The small molecule below binds the protein below.
Small molecule (SMILES): Nc1nc(SCCCN2CCCCC2)nc2sc3c(c12)CC[C@H](c1ccccc1)C3

Sequence of chain 1.A:
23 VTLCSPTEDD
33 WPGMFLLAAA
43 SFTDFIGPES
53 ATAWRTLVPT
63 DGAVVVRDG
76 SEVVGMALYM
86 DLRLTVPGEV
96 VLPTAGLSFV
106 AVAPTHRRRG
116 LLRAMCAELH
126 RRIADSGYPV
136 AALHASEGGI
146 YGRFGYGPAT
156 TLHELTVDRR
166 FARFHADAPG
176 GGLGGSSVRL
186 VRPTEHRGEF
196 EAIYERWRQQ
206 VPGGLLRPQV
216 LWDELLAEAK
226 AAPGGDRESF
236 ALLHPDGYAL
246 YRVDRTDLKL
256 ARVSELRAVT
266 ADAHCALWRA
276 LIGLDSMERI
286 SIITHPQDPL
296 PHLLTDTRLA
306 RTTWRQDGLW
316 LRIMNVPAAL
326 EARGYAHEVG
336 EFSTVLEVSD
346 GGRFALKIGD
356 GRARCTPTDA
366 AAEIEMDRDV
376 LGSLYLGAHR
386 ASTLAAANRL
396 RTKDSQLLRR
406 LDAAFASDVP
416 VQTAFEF

Binding-site contacts:
Ligand atom C19 contacts residue TRP56 of chain 1.A at 3.8 Å (hydrophobic).
Ligand atom C13 contacts residue GLU421 of chain 1.A at 3.6 Å.
Ligand atom C10 contacts residue PHE422 of chain 1.A at 3.6 Å (hydrophobic).
Ligand atom S30 contacts residue TRP56 of chain 1.A at 3.9 Å.
Ligand atom C06 contacts residue GLU421 of chain 1.A at 3.8 Å.
Ligand atom N01 contacts residue SER103 of chain 1.A at 2.6 Å (h-bond).
Ligand atom N03 contacts residue PHE422 of chain 1.A at 3.6 Å.
Ligand atom C23 contacts residue ARG57 of chain 1.A at 3.7 Å.
Ligand atom C26 contacts residue MET36 of chain 1.A at 3.8 Å (hydrophobic).
Ligand atom C25 contacts residue TRP33 of chain 1.A at 3.6 Å (hydrophobic).
Ligand atom C28 contacts residue VAL60 of chain 1.A at 3.8 Å (hydrophobic).
Ligand atom C02 contacts residue SER103 of chain 1.A at 3.7 Å.
Ligand atom S05 contacts residue TRP56 of chain 1.A at 3.9 Å.
Ligand atom C16 contacts residue TRP56 of chain 1.A at 3.6 Å (hydrophobic).
Ligand atom N03 contacts residue TRP56 of chain 1.A at 3.8 Å.
Ligand atom C04 contacts residue TRP56 of chain 1.A at 3.6 Å (hydrophobic).
Ligand atom C17 contacts residue TRP56 of chain 1.A at 3.6 Å (hydrophobic).
Ligand atom C02 contacts residue PHE422 of chain 1.A at 3.7 Å (hydrophobic).
Ligand atom C21 contacts residue PHE104 of chain 1.A at 3.7 Å (hydrophobic).
Ligand atom C24 contacts residue ARG57 of chain 1.A at 3.8 Å.
Ligand atom C18 contacts residue TRP56 of chain 1.A at 3.6 Å (hydrophobic).
Ligand atom N01 contacts residue MET85 of chain 1.A at 3.6 Å.
Ligand atom C18 contacts residue PHE104 of chain 1.A at 3.4 Å (hydrophobic).
Ligand atom C21 contacts residue LEU83 of chain 1.A at 3.9 Å (hydrophobic).
Ligand atom N15 contacts residue TRP56 of chain 1.A at 3.6 Å (h-bond).
Ligand atom C27 contacts residue LEU83 of chain 1.A at 3.8 Å (hydrophobic).
Ligand atom N01 contacts residue TRP56 of chain 1.A at 3.8 Å.
Ligand atom C20 contacts residue ALA53 of chain 1.A at 3.9 Å (hydrophobic).
Ligand atom C27 contacts residue PHE104 of chain 1.A at 3.5 Å (hydrophobic).
Ligand atom C29 contacts residue PHE104 of chain 1.A at 3.6 Å (hydrophobic).
Ligand atom C20 contacts residue PHE104 of chain 1.A at 3.5 Å (hydrophobic).
Ligand atom N01 contacts residue PHE422 of chain 1.A at 2.8 Å (h-bond).
Ligand atom C19 contacts residue PHE104 of chain 1.A at 3.3 Å (hydrophobic).
Ligand atom C14 contacts residue GLU421 of chain 1.A at 3.3 Å.
Ligand atom C12 contacts residue HIS139 of chain 1.A at 3.9 Å.
Ligand atom S30 contacts residue PHE104 of chain 1.A at 3.8 Å.
Ligand atom S30 contacts residue ALA53 of chain 1.A at 3.9 Å.
Ligand atom C22 contacts residue LEU83 of chain 1.A at 3.8 Å (hydrophobic).
Ligand atom C28 contacts residue LEU83 of chain 1.A at 3.8 Å (hydrophobic).
Ligand atom C02 contacts residue TRP56 of chain 1.A at 3.7 Å (hydrophobic).